Sequence of chain 1.A:
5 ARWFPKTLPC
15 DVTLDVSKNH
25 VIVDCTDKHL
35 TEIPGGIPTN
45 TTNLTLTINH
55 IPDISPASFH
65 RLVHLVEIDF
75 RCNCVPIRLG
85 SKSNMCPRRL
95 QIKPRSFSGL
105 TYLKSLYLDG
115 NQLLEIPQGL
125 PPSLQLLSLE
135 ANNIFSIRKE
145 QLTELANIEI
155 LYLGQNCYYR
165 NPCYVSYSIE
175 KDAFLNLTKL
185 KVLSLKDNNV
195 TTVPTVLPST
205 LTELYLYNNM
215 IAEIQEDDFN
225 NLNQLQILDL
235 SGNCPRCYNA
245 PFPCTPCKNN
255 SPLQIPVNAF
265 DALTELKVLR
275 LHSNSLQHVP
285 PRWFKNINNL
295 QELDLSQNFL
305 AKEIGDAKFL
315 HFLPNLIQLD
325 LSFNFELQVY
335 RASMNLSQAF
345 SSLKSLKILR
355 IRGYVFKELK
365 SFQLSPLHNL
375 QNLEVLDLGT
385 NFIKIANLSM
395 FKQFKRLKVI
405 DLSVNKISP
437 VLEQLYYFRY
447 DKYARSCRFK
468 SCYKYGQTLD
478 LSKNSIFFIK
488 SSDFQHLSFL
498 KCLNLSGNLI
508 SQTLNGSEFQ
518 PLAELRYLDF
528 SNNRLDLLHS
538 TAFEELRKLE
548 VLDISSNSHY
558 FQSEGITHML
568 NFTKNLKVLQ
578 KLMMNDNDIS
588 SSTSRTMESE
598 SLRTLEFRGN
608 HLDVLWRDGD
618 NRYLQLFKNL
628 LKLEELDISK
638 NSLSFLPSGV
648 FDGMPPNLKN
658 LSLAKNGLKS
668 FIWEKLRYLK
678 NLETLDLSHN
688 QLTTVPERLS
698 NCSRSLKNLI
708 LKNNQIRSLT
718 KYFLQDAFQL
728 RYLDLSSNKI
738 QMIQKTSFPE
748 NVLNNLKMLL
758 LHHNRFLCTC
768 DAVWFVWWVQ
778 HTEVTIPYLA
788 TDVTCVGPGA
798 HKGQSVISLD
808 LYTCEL

Sequence of chain 1.B:
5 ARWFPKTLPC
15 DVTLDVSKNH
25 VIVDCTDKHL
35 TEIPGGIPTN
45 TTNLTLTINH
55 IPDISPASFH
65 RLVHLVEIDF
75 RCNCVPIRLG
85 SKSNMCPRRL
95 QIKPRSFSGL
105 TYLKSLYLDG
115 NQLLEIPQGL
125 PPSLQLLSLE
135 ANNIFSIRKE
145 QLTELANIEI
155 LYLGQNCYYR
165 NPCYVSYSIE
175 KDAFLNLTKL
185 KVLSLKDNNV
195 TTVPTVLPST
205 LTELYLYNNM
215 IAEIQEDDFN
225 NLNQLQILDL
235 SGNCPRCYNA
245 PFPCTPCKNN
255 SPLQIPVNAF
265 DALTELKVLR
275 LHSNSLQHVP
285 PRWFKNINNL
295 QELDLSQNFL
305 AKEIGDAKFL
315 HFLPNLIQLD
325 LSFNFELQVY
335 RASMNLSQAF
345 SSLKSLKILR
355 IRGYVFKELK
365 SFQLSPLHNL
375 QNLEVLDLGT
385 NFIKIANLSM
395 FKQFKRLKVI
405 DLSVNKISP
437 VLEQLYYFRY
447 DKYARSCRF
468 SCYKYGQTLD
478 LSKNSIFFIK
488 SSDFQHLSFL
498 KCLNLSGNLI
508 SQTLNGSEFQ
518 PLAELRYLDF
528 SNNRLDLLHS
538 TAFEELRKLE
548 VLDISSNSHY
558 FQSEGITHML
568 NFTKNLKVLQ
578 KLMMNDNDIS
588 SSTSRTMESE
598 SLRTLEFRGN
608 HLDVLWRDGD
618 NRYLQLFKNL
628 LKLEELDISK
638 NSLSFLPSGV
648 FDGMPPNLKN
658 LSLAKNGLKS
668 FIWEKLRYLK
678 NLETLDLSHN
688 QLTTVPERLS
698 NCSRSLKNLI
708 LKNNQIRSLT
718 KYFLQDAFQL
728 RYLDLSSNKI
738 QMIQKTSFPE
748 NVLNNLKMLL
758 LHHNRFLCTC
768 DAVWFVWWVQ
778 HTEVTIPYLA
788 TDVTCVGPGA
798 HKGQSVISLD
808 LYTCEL

Binding-site contacts:
Ligand atom P contacts residue LEU83 of chain 1.B at 3.5 Å.
Ligand atom O3' contacts residue LEU83 of chain 1.B at 3.4 Å.
Ligand atom O4 contacts residue ASP113 of chain 1.B at 3.3 Å.
Ligand atom N3 contacts residue GLU134 of chain 1.B at 3.0 Å (salt-bridge).
Ligand atom C1' contacts residue GLN159 of chain 1.B at 3.5 Å.
Ligand atom OP1 contacts residue TYR446 of chain 1.B at 3.1 Å (h-bond).
Ligand atom C4' contacts residue ALA450 of chain 1.B at 3.4 Å (hydrophobic).
Ligand atom N4 contacts residue SER452 of chain 1.B at 3.4 Å.
Ligand atom OP1 contacts residue ARG445 of chain 1.B at 3.5 Å.
Ligand atom O4' contacts residue ALA450 of chain 1.B at 3.0 Å.
Ligand atom C3' contacts residue ASP610 of chain 1.A at 3.2 Å.
Ligand atom O2' contacts residue CYS453 of chain 1.B at 3.2 Å.
Ligand atom O2' contacts residue ASP447 of chain 1.B at 3.0 Å (salt-bridge).
Ligand atom O5' contacts residue VAL611 of chain 1.A at 3.5 Å.
Ligand atom O2' contacts residue ARG445 of chain 1.B at 3.0 Å (salt-bridge).
Ligand atom OP1 contacts residue TYR162 of chain 1.B at 2.7 Å (h-bond).
Ligand atom OP2 contacts residue ARG164 of chain 1.B at 3.0 Å (salt-bridge).
Ligand atom C5 contacts residue ARG614 of chain 1.A at 3.2 Å.
Ligand atom C2' contacts residue ARG451 of chain 1.B at 2.9 Å.
Ligand atom O3' contacts residue ASP610 of chain 1.A at 2.7 Å (salt-bridge).
Ligand atom O4 contacts residue ARG451 of chain 1.B at 2.9 Å (salt-bridge).
Ligand atom O2' contacts residue GLN159 of chain 1.B at 3.0 Å (h-bond).
Ligand atom OP2 contacts residue LEU83 of chain 1.B at 3.4 Å.
Ligand atom O2' contacts residue ARG451 of chain 1.B at 2.7 Å (salt-bridge).
Ligand atom O2' contacts residue ILE52 of chain 1.B at 3.5 Å.
Ligand atom O4 contacts residue ARG75 of chain 1.B at 3.2 Å (salt-bridge).
Ligand atom OP1 contacts residue LEU83 of chain 1.B at 3.4 Å.
Ligand atom O3' contacts residue HIS608 of chain 1.A at 3.3 Å (h-bond).
Ligand atom OP2 contacts residue ARG614 of chain 1.A at 2.2 Å (salt-bridge).
Ligand atom O3' contacts residue GLN159 of chain 1.B at 3.4 Å (h-bond).
Ligand atom C4' contacts residue LEU83 of chain 1.B at 3.2 Å (hydrophobic).
Ligand atom O2 contacts residue GLU134 of chain 1.B at 3.4 Å (salt-bridge).
Ligand atom C5' contacts residue LEU83 of chain 1.B at 3.5 Å (hydrophobic).
Ligand atom O2' contacts residue ALA450 of chain 1.B at 3.5 Å.
Ligand atom O3' contacts residue TYR162 of chain 1.B at 3.5 Å (h-bond).
Ligand atom OP2 contacts residue SER452 of chain 1.B at 3.5 Å.
Ligand atom O3' contacts residue CYS453 of chain 1.B at 3.2 Å (h-bond).
Ligand atom OP2 contacts residue CYS453 of chain 1.B at 2.7 Å (h-bond).
Ligand atom O2 contacts residue GLN159 of chain 1.B at 3.0 Å (h-bond).
Ligand atom O6 contacts residue HIS54 of chain 1.B at 2.7 Å (h-bond).

This small molecule binds to this protein.
Small molecule (SMILES): Nc1ccn([C@@H]2O[C@H](CO[P](=O)(O)O[C@H]3[C@@H](O)[C@H](n4ccc(N)nc4=O)O[C@@H]3CO[P](=O)(O)O[C@H]3[C@@H](O)[C@H](n4ccc(N)nc4=O)O[C@@H]3CO[P](=O)(O)O[C@H]3[C@@H](O)[C@H](n4ccc(=O)[nH]c4=O)O[C@@H]3CO[P](=O)(O)O[C@H]3[C@@H](O)[C@H](n4cnc5c(=O)nc(N)[nH]c54)O[C@@H]3CO)[C@@H](O)[C@H]2O)c(=O)n1